Sequence of chain 1.A:
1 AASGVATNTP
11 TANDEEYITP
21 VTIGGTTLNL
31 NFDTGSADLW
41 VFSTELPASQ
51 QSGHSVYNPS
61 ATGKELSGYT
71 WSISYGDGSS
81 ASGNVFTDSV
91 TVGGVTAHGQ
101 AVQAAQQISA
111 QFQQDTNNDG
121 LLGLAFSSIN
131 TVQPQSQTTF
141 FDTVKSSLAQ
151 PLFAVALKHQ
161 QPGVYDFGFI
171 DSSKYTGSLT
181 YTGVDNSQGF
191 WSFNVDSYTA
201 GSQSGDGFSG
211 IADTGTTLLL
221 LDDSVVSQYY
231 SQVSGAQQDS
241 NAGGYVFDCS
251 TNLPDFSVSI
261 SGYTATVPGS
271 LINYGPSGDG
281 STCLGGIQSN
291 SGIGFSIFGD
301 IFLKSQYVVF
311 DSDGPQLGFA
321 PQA

Binding-site contacts:
Ligand atom O1P contacts residue ASP33 of chain 1.A at 3.0 Å (salt-bridge).
Ligand atom CA4 contacts residue GLY215 of chain 1.A at 3.6 Å.
Ligand atom CG13 contacts residue THR216 of chain 1.A at 3.7 Å.
Ligand atom O3 contacts residue ASP77 of chain 1.A at 3.1 Å (salt-bridge).
Ligand atom CG22 contacts residue GLY215 of chain 1.A at 3.6 Å.
Ligand atom O2 contacts residue THR217 of chain 1.A at 3.1 Å (h-bond).
Ligand atom O4 contacts residue DMF1 of chain 1.F at 3.1 Å.
Ligand atom N4 contacts residue THR216 of chain 1.A at 3.4 Å (h-bond).
Ligand atom O1P contacts residue THR216 of chain 1.A at 3.3 Å (h-bond).
Ligand atom C5 contacts residue DMF1 of chain 1.F at 3.0 Å.
Ligand atom CA1 contacts residue THR217 of chain 1.A at 3.3 Å.
Ligand atom O6 contacts residue DMF1 of chain 1.F at 3.4 Å.
Ligand atom CD2 contacts residue TYR75 of chain 1.A at 3.5 Å (hydrophobic).
Ligand atom CA2 contacts residue ASP77 of chain 1.A at 3.5 Å.
Ligand atom CG22 contacts residue THR217 of chain 1.A at 3.5 Å.
Ligand atom O4 contacts residue TYR75 of chain 1.A at 3.4 Å.
Ligand atom O2 contacts residue THR216 of chain 1.A at 3.5 Å.
Ligand atom CP contacts residue ASP213 of chain 1.A at 3.4 Å.
Ligand atom CB2 contacts residue ASP77 of chain 1.A at 3.5 Å.
Ligand atom CD2 contacts residue SER79 of chain 1.A at 3.6 Å.
Ligand atom C1 contacts residue THR217 of chain 1.A at 3.5 Å.
Ligand atom C7 contacts residue GLY35 of chain 1.A at 2.9 Å.
Ligand atom O4 contacts residue GLY76 of chain 1.A at 2.8 Å (h-bond).
Ligand atom O2P contacts residue ASP33 of chain 1.A at 2.4 Å (salt-bridge).
Ligand atom CG4 contacts residue GLY215 of chain 1.A at 3.6 Å.
Ligand atom CG21 contacts residue LEU218 of chain 1.A at 3.6 Å (hydrophobic).
Ligand atom N3 contacts residue ASP77 of chain 1.A at 2.9 Å (salt-bridge).
Ligand atom CA1 contacts residue GLU15 of chain 1.A at 3.3 Å.
Ligand atom O6 contacts residue GLY35 of chain 1.A at 3.5 Å (h-bond).
Ligand atom O3 contacts residue TYR75 of chain 1.A at 3.6 Å.
Ligand atom N1 contacts residue THR217 of chain 1.A at 2.8 Å (h-bond).
Ligand atom C2 contacts residue ASP77 of chain 1.A at 3.7 Å.
Ligand atom P contacts residue ASP33 of chain 1.A at 3.5 Å.
Ligand atom O3 contacts residue GLY76 of chain 1.A at 3.3 Å (h-bond).
Ligand atom O1P contacts residue GLY215 of chain 1.A at 3.1 Å.
Ligand atom CA3 contacts residue THR216 of chain 1.A at 3.6 Å.
Ligand atom CB4 contacts residue GLY215 of chain 1.A at 3.2 Å.
Ligand atom CB4 contacts residue ASP33 of chain 1.A at 3.7 Å.
Ligand atom N4 contacts residue GLY215 of chain 1.A at 3.1 Å (h-bond).
Ligand atom O1P contacts residue ASP213 of chain 1.A at 2.6 Å (salt-bridge).

This protein binds this small molecule.
Small molecule (SMILES): CCOC(=O)C[P](=O)(O)[C@H](CC(C)C)NC(=O)[C@@H](NC(=O)[C@@H](NC(=O)CC(C)C)C(C)C)C(C)C